Binding-site contacts:
Ligand atom O7 contacts residue ASN66 of chain 8.A at 3.8 Å.
Ligand atom C5 contacts residue ASN66 of chain 8.A at 3.7 Å.
Ligand atom C2 contacts residue TRP358 of chain 8.A at 4.5 Å (hydrophobic).
Ligand atom C5 contacts residue TRP358 of chain 8.A at 4.2 Å (hydrophobic).
Ligand atom N2 contacts residue ASN66 of chain 8.A at 2.9 Å (h-bond).
Ligand atom C1 contacts residue TRP358 of chain 8.A at 4.2 Å (hydrophobic).
Ligand atom O5 contacts residue TRP358 of chain 8.A at 4.0 Å.
Ligand atom O4 contacts residue TRP358 of chain 8.A at 4.1 Å.
Ligand atom O6 contacts residue TRP358 of chain 8.A at 3.7 Å.
Ligand atom C4 contacts residue TRP358 of chain 8.A at 3.7 Å (hydrophobic).
Ligand atom C2 contacts residue ASN66 of chain 8.A at 2.4 Å.
Ligand atom C4 contacts residue ASN66 of chain 8.A at 4.2 Å.
Ligand atom C3 contacts residue ASN66 of chain 8.A at 3.8 Å.
Ligand atom O5 contacts residue ASN66 of chain 8.A at 2.4 Å (h-bond).
Ligand atom C1 contacts residue ASN66 of chain 8.A at 1.4 Å.
Ligand atom O3 contacts residue TRP358 of chain 8.A at 4.3 Å.
Ligand atom O6 contacts residue ASN66 of chain 8.A at 4.5 Å.
Ligand atom C6 contacts residue TRP358 of chain 8.A at 3.8 Å (hydrophobic).
Ligand atom C7 contacts residue ASN66 of chain 8.A at 3.5 Å.

The small molecule below binds the protein below.
Small molecule (SMILES): CC(=O)N[C@H]1[C@H](O[C@H]2[C@H](O)[C@@H](NC(C)=O)CO[C@@H]2CO)O[C@H](CO)[C@@H](O)[C@@H]1O

Sequence of chain 8.A:
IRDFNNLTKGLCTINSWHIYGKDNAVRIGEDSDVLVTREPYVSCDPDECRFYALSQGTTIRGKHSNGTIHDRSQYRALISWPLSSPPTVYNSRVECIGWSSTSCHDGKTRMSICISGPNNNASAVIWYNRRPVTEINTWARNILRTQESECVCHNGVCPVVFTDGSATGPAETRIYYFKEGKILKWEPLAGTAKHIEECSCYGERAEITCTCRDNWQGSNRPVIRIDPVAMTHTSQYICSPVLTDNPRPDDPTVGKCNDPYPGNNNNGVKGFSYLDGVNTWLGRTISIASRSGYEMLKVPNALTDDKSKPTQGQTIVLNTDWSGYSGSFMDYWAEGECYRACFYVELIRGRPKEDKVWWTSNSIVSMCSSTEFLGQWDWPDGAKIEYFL